Binding-site contacts:
Ligand atom O5P contacts residue GLU340 of chain 1.C at 2.5 Å (salt-bridge).
Ligand atom O3P contacts residue LYS339 of chain 1.C at 3.0 Å (salt-bridge).
Ligand atom O4P contacts residue GLN168 of chain 1.C at 3.0 Å (h-bond).
Ligand atom O4 contacts residue ARG25 of chain 1.C at 2.8 Å (salt-bridge).
Ligand atom O4P contacts residue ARG120 of chain 1.C at 2.9 Å (salt-bridge).
Ligand atom O1 contacts residue GLN168 of chain 1.C at 3.4 Å (h-bond).
Ligand atom O9 contacts residue HIS384 of chain 1.C at 3.6 Å.
Ligand atom O2' contacts residue LYS20 of chain 1.C at 2.5 Å (salt-bridge).
Ligand atom O9 contacts residue ARG385 of chain 1.C at 2.4 Å (salt-bridge).
Ligand atom O1 contacts residue LYS339 of chain 1.C at 3.3 Å (salt-bridge).
Ligand atom O5P contacts residue ARG120 of chain 1.C at 3.3 Å (salt-bridge).
Ligand atom O1P contacts residue SER166 of chain 1.C at 2.7 Å (h-bond).
Ligand atom O5 contacts residue ARG25 of chain 1.C at 3.2 Å (salt-bridge).
Ligand atom P1 contacts residue LYS339 of chain 1.C at 3.4 Å.
Ligand atom O5 contacts residue SER21 of chain 1.C at 2.8 Å (h-bond).
Ligand atom C8 contacts residue LYS20 of chain 1.C at 3.5 Å.
Ligand atom F contacts residue ARG343 of chain 1.C at 3.5 Å.
Ligand atom O4 contacts residue GLN168 of chain 1.C at 3.1 Å.
Ligand atom O10 contacts residue LYS20 of chain 1.C at 3.3 Å (salt-bridge).
Ligand atom O2' contacts residue HIS384 of chain 1.C at 3.4 Å.
Ligand atom O4P contacts residue GLY92 of chain 1.C at 3.6 Å.
Ligand atom C4 contacts residue ASP312 of chain 1.C at 3.2 Å.
Ligand atom C7 contacts residue ARG25 of chain 1.C at 3.5 Å.
Ligand atom O3 contacts residue ASP312 of chain 1.C at 3.0 Å (salt-bridge).
Ligand atom O1P contacts residue ALA167 of chain 1.C at 3.1 Å (h-bond).
Ligand atom O1P contacts residue GLN168 of chain 1.C at 2.9 Å (h-bond).
Ligand atom O2' contacts residue GLU340 of chain 1.C at 3.5 Å (salt-bridge).
Ligand atom C2 contacts residue ARG193 of chain 1.C at 3.5 Å.
Ligand atom O2 contacts residue LYS339 of chain 1.C at 2.5 Å (salt-bridge).
Ligand atom O9 contacts residue ASP312 of chain 1.C at 3.4 Å (salt-bridge).
Ligand atom O6P contacts residue THR93 of chain 1.C at 2.6 Å (h-bond).
Ligand atom O5 contacts residue THR93 of chain 1.C at 3.1 Å (h-bond).
Ligand atom O6P contacts residue GLY92 of chain 1.C at 2.9 Å (h-bond).
Ligand atom F contacts residue GLU340 of chain 1.C at 3.4 Å.
Ligand atom C6 contacts residue THR93 of chain 1.C at 3.4 Å.
Ligand atom C7 contacts residue THR93 of chain 1.C at 3.4 Å.
Ligand atom O2P contacts residue LYS339 of chain 1.C at 3.3 Å (salt-bridge).
Ligand atom O9 contacts residue ARG343 of chain 1.C at 3.1 Å (salt-bridge).
Ligand atom C8 contacts residue ARG385 of chain 1.C at 3.4 Å.
Ligand atom O2 contacts residue ASP312 of chain 1.C at 2.8 Å (salt-bridge).

Sequence of chain 1.C:
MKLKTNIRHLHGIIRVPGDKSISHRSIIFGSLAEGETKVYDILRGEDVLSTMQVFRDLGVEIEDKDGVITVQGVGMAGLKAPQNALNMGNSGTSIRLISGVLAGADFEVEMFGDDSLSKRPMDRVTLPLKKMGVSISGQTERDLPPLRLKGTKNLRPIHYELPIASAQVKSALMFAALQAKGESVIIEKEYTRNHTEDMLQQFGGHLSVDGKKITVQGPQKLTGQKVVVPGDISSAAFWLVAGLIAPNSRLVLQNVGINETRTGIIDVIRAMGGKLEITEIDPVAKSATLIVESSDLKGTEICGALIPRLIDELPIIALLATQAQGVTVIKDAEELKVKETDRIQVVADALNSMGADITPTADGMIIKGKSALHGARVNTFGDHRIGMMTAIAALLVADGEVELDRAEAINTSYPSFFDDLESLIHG

This small molecule binds to this protein.
Small molecule (SMILES): O=C(O)C1=C[C@@H](OP(=O)(O)O)[C@@H](O)[C@H](O[C@@](CF)(OP(=O)(O)O)C(=O)O)C1